Sequence of chain 1.A:
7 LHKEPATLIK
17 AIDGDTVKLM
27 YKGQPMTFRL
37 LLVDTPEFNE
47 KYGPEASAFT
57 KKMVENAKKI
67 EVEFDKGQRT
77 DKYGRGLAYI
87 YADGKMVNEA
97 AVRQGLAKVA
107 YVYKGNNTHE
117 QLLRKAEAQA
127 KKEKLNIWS

Binding-site contacts:
Ligand atom C2 contacts residue TYR109 of chain 1.A at 3.8 Å (hydrophobic).
Ligand atom C4' contacts residue ARG81 of chain 1.A at 3.8 Å.
Ligand atom P2 contacts residue ARG81 of chain 1.A at 4.0 Å.
Ligand atom P1 contacts residue LYS78 of chain 1.A at 3.7 Å.
Ligand atom O4 contacts residue LEU37 of chain 1.A at 3.9 Å.
Ligand atom N3 contacts residue LEU83 of chain 1.A at 3.9 Å.
Ligand atom O1P contacts residue TYR79 of chain 1.A at 3.5 Å (h-bond).
Ligand atom O4' contacts residue ARG81 of chain 1.A at 3.0 Å (salt-bridge).
Ligand atom C5M contacts residue TYR107 of chain 1.A at 3.8 Å (hydrophobic).
Ligand atom O6P contacts residue ARG35 of chain 1.A at 2.9 Å (salt-bridge).
Ligand atom C5 contacts residue LEU83 of chain 1.A at 4.0 Å (hydrophobic).
Ligand atom C5' contacts residue ARG81 of chain 1.A at 4.1 Å.
Ligand atom O2 contacts residue TYR109 of chain 1.A at 4.0 Å.
Ligand atom C2 contacts residue ASP77 of chain 1.A at 4.0 Å.
Ligand atom C5 contacts residue TYR107 of chain 1.A at 4.0 Å (hydrophobic).
Ligand atom C4 contacts residue TYR109 of chain 1.A at 3.6 Å (hydrophobic).
Ligand atom O4P contacts residue ARG35 of chain 1.A at 2.9 Å (salt-bridge).
Ligand atom C5M contacts residue LEU36 of chain 1.A at 4.0 Å (hydrophobic).
Ligand atom O3P contacts residue TYR79 of chain 1.A at 2.6 Å (h-bond).
Ligand atom O6P contacts residue ASP40 of chain 1.A at 3.3 Å (salt-bridge).
Ligand atom C2' contacts residue TYR107 of chain 1.A at 3.7 Å (hydrophobic).
Ligand atom P2 contacts residue CA1 of chain 1.C at 4.1 Å.
Ligand atom O2 contacts residue ASP77 of chain 1.A at 3.9 Å.
Ligand atom O4P contacts residue ARG81 of chain 1.A at 2.8 Å (salt-bridge).
Ligand atom O4 contacts residue LEU83 of chain 1.A at 3.6 Å.
Ligand atom C4 contacts residue LEU83 of chain 1.A at 3.7 Å (hydrophobic).
Ligand atom C5M contacts residue ARG35 of chain 1.A at 3.7 Å.
Ligand atom C2' contacts residue TYR109 of chain 1.A at 3.5 Å (hydrophobic).
Ligand atom O6P contacts residue CA1 of chain 1.C at 3.0 Å.
Ligand atom O5P contacts residue GLU43 of chain 1.A at 4.0 Å.
Ligand atom C5' contacts residue TYR107 of chain 1.A at 3.6 Å (hydrophobic).
Ligand atom P1 contacts residue TYR79 of chain 1.A at 3.6 Å.
Ligand atom O4 contacts residue TYR109 of chain 1.A at 3.9 Å.
Ligand atom O5' contacts residue ARG81 of chain 1.A at 3.0 Å (salt-bridge).
Ligand atom O5' contacts residue ARG35 of chain 1.A at 3.6 Å.
Ligand atom C3' contacts residue TYR107 of chain 1.A at 3.9 Å (hydrophobic).
Ligand atom O3' contacts residue LYS78 of chain 1.A at 3.5 Å (salt-bridge).
Ligand atom N3 contacts residue TYR109 of chain 1.A at 3.4 Å.
Ligand atom O1P contacts residue LYS78 of chain 1.A at 2.7 Å (salt-bridge).
Ligand atom P2 contacts residue ARG35 of chain 1.A at 3.6 Å.

A protein and the small-molecule ligand that binds it are described below.
Small molecule (SMILES): Cc1cn([C@H]2C[C@H](OP(=O)(O)O)[C@@H](COP(=O)(O)O)O2)c(=O)[nH]c1=O